This small molecule binds to this protein.
Small molecule (SMILES): CC(=O)N[C@@H]1[C@@H](O)[C@H](O)[C@@H](CO)O[C@H]1O

Binding-site contacts:
Ligand atom C4 contacts residue ASN74 of chain 1.B at 4.2 Å.
Ligand atom C5 contacts residue SER76 of chain 1.B at 3.2 Å.
Ligand atom C2 contacts residue ASN74 of chain 1.B at 2.5 Å.
Ligand atom O6 contacts residue HIS77 of chain 1.B at 4.0 Å.
Ligand atom C3 contacts residue ASN74 of chain 1.B at 3.8 Å.
Ligand atom O5 contacts residue ASN74 of chain 1.B at 2.4 Å (h-bond).
Ligand atom C1 contacts residue SER76 of chain 1.B at 3.2 Å.
Ligand atom C7 contacts residue ASN74 of chain 1.B at 3.6 Å.
Ligand atom C1 contacts residue ASN74 of chain 1.B at 1.4 Å.
Ligand atom C5 contacts residue ASN74 of chain 1.B at 3.7 Å.
Ligand atom O5 contacts residue SER76 of chain 1.B at 3.0 Å (h-bond).
Ligand atom C5 contacts residue HIS77 of chain 1.B at 4.5 Å.
Ligand atom O7 contacts residue ASN74 of chain 1.B at 3.9 Å.
Ligand atom N2 contacts residue ASN74 of chain 1.B at 2.9 Å (h-bond).
Ligand atom O6 contacts residue SER76 of chain 1.B at 4.0 Å.
Ligand atom C6 contacts residue HIS77 of chain 1.B at 3.7 Å.
Ligand atom C6 contacts residue SER76 of chain 1.B at 3.7 Å.

Sequence of chain 1.B:
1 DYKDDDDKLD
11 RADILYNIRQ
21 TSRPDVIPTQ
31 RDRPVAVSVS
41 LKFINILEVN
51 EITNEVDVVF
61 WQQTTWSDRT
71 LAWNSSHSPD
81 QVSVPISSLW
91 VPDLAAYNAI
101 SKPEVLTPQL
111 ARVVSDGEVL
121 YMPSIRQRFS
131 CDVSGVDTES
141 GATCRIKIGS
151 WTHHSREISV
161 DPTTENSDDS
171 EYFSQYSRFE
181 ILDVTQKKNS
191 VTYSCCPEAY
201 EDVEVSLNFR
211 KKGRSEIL